Binding-site contacts:
Ligand atom O5 contacts residue ASN600 of chain 1.B at 2.4 Å (h-bond).
Ligand atom C7 contacts residue ASN600 of chain 1.B at 3.2 Å.
Ligand atom C1 contacts residue ASN600 of chain 1.B at 1.4 Å.
Ligand atom C4 contacts residue ASN600 of chain 1.B at 4.2 Å.
Ligand atom C2 contacts residue ASN600 of chain 1.B at 2.4 Å.
Ligand atom C3 contacts residue ASN600 of chain 1.B at 3.8 Å.
Ligand atom O7 contacts residue ASN600 of chain 1.B at 3.2 Å (h-bond).
Ligand atom N2 contacts residue ASN600 of chain 1.B at 2.9 Å (h-bond).
Ligand atom C8 contacts residue ASN600 of chain 1.B at 4.4 Å.
Ligand atom C5 contacts residue ASN600 of chain 1.B at 3.7 Å.

A small-molecule ligand and the protein it binds are described below.
Small molecule (SMILES): CC(=O)N[C@@H]1[C@@H](O)[C@H](O)[C@@H](CO)O[C@H]1O

Sequence of chain 1.B:
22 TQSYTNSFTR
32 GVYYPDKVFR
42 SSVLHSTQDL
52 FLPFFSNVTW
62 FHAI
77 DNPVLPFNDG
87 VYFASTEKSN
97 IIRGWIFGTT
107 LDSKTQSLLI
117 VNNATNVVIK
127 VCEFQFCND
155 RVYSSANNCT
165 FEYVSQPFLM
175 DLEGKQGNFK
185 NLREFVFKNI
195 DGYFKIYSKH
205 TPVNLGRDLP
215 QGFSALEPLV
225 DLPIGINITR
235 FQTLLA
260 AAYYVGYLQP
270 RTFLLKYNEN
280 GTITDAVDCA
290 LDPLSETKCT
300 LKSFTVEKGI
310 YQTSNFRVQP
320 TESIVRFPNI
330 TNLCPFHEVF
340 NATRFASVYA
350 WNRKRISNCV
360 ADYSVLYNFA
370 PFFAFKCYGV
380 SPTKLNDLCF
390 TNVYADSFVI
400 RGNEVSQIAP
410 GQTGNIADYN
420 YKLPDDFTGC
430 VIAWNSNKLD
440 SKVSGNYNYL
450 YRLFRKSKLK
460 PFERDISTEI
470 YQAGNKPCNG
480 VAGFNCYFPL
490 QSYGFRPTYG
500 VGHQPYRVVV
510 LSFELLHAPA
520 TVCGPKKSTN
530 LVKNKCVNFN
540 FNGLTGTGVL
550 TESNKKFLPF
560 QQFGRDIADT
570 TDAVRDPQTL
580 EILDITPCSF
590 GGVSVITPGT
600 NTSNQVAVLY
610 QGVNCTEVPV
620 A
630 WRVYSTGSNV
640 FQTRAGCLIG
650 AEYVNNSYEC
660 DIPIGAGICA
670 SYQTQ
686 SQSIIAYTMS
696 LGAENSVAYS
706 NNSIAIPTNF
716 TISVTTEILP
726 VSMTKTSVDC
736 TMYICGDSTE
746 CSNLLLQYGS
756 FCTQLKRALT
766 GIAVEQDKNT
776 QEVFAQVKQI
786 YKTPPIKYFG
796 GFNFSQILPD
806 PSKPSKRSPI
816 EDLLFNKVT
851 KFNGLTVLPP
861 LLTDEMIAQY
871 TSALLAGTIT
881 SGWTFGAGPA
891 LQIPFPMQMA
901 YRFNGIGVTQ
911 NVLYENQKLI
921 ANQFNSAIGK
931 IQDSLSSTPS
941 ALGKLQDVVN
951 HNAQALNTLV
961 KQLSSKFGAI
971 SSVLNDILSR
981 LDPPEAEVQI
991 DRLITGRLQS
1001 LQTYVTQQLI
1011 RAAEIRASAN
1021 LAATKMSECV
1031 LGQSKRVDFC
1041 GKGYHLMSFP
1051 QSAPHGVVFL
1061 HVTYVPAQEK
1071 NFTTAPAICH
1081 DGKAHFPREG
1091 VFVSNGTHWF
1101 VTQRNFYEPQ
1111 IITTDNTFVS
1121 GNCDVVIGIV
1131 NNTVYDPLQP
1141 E